Binding-site contacts:
Ligand atom C6 contacts residue THR158 of chain 1.A at 4.3 Å.
Ligand atom C6 contacts residue ILE157 of chain 1.A at 4.5 Å (hydrophobic).
Ligand atom O6 contacts residue ILE157 of chain 1.A at 3.8 Å.
Ligand atom C8 contacts residue ILE152 of chain 1.A at 3.7 Å (hydrophobic).
Ligand atom C2 contacts residue ASN156 of chain 1.A at 2.4 Å.
Ligand atom C5 contacts residue ASN156 of chain 1.A at 3.6 Å.
Ligand atom O6 contacts residue THR158 of chain 1.A at 4.2 Å.
Ligand atom C8 contacts residue PHE188 of chain 1.A at 4.1 Å (hydrophobic).
Ligand atom C6 contacts residue PHE188 of chain 1.A at 4.4 Å (hydrophobic).
Ligand atom C5 contacts residue PHE188 of chain 1.A at 4.3 Å (hydrophobic).
Ligand atom O5 contacts residue PHE188 of chain 1.A at 4.4 Å.
Ligand atom O5 contacts residue ASN156 of chain 1.A at 2.3 Å (h-bond).
Ligand atom N2 contacts residue ASN156 of chain 1.A at 2.9 Å (h-bond).
Ligand atom O6 contacts residue PHE188 of chain 1.A at 3.2 Å.
Ligand atom C3 contacts residue ASN156 of chain 1.A at 3.7 Å.
Ligand atom O7 contacts residue ASN156 of chain 1.A at 3.0 Å (h-bond).
Ligand atom C7 contacts residue ASN156 of chain 1.A at 3.1 Å.
Ligand atom O7 contacts residue PHE188 of chain 1.A at 4.4 Å.
Ligand atom C4 contacts residue ASN156 of chain 1.A at 4.2 Å.
Ligand atom O5 contacts residue ILE157 of chain 1.A at 4.1 Å.
Ligand atom C8 contacts residue ASN156 of chain 1.A at 4.4 Å.
Ligand atom C1 contacts residue ASN156 of chain 1.A at 1.4 Å.
Ligand atom C1 contacts residue PHE188 of chain 1.A at 4.4 Å (hydrophobic).

This small molecule binds to this protein.
Small molecule (SMILES): CC(=O)N[C@H]1[C@H](O[C@H]2[C@H](O)[C@@H](NC(C)=O)CO[C@@H]2CO)O[C@H](CO)[C@@H](O)[C@@H]1O

Sequence of chain 1.A:
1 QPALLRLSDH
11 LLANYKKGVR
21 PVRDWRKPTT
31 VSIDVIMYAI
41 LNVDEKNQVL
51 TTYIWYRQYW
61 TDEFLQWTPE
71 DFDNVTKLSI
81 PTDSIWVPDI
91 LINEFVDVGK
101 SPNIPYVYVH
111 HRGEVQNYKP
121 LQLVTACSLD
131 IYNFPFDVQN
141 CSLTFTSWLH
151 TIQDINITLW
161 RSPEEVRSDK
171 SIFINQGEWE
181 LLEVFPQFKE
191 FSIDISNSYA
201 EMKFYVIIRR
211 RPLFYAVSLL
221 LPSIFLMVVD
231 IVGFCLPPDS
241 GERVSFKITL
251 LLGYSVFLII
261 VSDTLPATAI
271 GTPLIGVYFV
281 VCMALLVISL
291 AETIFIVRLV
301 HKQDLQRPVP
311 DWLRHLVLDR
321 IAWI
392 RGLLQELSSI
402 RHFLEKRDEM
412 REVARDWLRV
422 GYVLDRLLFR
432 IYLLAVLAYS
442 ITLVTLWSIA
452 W